Sequence of chain 1.C:
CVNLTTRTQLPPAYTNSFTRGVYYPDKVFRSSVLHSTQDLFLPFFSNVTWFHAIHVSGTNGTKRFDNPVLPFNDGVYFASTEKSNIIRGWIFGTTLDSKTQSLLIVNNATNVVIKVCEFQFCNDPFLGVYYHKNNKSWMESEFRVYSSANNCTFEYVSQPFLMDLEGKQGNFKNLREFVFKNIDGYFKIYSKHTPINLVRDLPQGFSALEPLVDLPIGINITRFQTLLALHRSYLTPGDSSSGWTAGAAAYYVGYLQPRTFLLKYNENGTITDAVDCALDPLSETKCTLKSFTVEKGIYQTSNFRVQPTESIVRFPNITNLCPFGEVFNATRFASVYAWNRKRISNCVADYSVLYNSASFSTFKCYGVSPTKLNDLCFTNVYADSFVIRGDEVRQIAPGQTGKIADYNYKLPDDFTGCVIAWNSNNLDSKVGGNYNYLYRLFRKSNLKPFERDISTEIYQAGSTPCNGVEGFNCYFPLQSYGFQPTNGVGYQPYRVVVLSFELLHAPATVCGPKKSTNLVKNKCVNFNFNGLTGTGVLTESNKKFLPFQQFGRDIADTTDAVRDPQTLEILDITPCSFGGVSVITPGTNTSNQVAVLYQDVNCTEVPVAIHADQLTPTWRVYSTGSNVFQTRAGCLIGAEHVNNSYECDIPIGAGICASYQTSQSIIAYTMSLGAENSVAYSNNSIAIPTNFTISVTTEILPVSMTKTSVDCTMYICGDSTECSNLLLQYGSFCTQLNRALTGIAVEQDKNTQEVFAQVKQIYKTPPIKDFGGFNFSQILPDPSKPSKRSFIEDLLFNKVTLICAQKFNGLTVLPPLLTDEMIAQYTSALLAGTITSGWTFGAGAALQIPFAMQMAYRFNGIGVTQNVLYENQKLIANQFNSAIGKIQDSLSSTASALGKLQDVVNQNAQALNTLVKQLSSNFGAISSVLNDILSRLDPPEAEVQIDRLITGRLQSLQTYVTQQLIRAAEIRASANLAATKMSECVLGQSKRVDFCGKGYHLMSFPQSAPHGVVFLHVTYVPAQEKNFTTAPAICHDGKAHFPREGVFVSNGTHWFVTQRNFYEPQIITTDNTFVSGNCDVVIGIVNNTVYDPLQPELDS

This protein binds this small molecule.
Small molecule (SMILES): CC(=O)N[C@H]1[C@H](O[C@H]2[C@H](O)[C@@H](NC(C)=O)CO[C@@H]2CO)O[C@H](CO)[C@@H](O[C@@H]2O[C@H](CO)[C@@H](O)[C@H](O)[C@@H]2O)[C@@H]1O

Binding-site contacts:
Ligand atom C3 contacts residue THR1100 of chain 1.C at 3.8 Å.
Ligand atom O5 contacts residue THR1100 of chain 1.C at 4.3 Å.
Ligand atom C1 contacts residue THR1100 of chain 1.C at 3.4 Å.
Ligand atom C2 contacts residue ASN1098 of chain 1.C at 3.6 Å.
Ligand atom O5 contacts residue PHE1103 of chain 1.C at 3.8 Å.
Ligand atom O4 contacts residue HIS1101 of chain 1.C at 4.5 Å.
Ligand atom C5 contacts residue THR1100 of chain 1.C at 4.3 Å.
Ligand atom N2 contacts residue GLY1099 of chain 1.C at 4.4 Å.
Ligand atom C5 contacts residue HIS1101 of chain 1.C at 3.5 Å.
Ligand atom C1 contacts residue HIS1101 of chain 1.C at 3.7 Å.
Ligand atom C4 contacts residue HIS1101 of chain 1.C at 4.5 Å.
Ligand atom N2 contacts residue ASN1098 of chain 1.C at 3.9 Å.
Ligand atom C1 contacts residue PHE1103 of chain 1.C at 4.5 Å (hydrophobic).
Ligand atom C6 contacts residue HIS1101 of chain 1.C at 3.7 Å.
Ligand atom N2 contacts residue THR1100 of chain 1.C at 3.5 Å (h-bond).
Ligand atom C8 contacts residue GLY1099 of chain 1.C at 4.0 Å.
Ligand atom C6 contacts residue PHE1103 of chain 1.C at 4.2 Å (hydrophobic).
Ligand atom C2 contacts residue THR1100 of chain 1.C at 3.7 Å.
Ligand atom C1 contacts residue ASN1098 of chain 1.C at 3.0 Å.
Ligand atom O5 contacts residue HIS1101 of chain 1.C at 3.5 Å.
Ligand atom O5 contacts residue ASN1098 of chain 1.C at 3.5 Å (h-bond).